Binding-site contacts:
Ligand atom C1 contacts residue LYS131 of chain 1.R at 4.3 Å.
Ligand atom N2 contacts residue GLN100 of chain 1.R at 4.3 Å.
Ligand atom C3 contacts residue ASN122 of chain 1.R at 4.0 Å.
Ligand atom C1 contacts residue ASN122 of chain 1.R at 1.5 Å.
Ligand atom O5 contacts residue ASN122 of chain 1.R at 1.9 Å (h-bond).
Ligand atom C8 contacts residue LYS133 of chain 1.R at 3.8 Å.
Ligand atom O7 contacts residue LYS133 of chain 1.R at 3.3 Å.
Ligand atom O7 contacts residue ASN122 of chain 1.R at 4.1 Å.
Ligand atom O5 contacts residue LYS131 of chain 1.R at 3.3 Å (salt-bridge).
Ligand atom O6 contacts residue LYS131 of chain 1.R at 4.3 Å.
Ligand atom C6 contacts residue LYS131 of chain 1.R at 3.3 Å.
Ligand atom C2 contacts residue ASN122 of chain 1.R at 2.9 Å.
Ligand atom N2 contacts residue ASN122 of chain 1.R at 3.6 Å.
Ligand atom C7 contacts residue LYS133 of chain 1.R at 4.0 Å.
Ligand atom C8 contacts residue SER120 of chain 1.R at 3.9 Å.
Ligand atom C5 contacts residue ASN122 of chain 1.R at 3.2 Å.
Ligand atom C5 contacts residue LYS131 of chain 1.R at 3.8 Å.
Ligand atom C7 contacts residue ASN122 of chain 1.R at 4.1 Å.
Ligand atom C4 contacts residue ASN122 of chain 1.R at 4.2 Å.
Ligand atom C8 contacts residue GLN100 of chain 1.R at 3.7 Å.
Ligand atom C8 contacts residue PHE121 of chain 1.R at 4.2 Å (hydrophobic).
Ligand atom C6 contacts residue ASN122 of chain 1.R at 4.1 Å.

Sequence of chain 1.R:
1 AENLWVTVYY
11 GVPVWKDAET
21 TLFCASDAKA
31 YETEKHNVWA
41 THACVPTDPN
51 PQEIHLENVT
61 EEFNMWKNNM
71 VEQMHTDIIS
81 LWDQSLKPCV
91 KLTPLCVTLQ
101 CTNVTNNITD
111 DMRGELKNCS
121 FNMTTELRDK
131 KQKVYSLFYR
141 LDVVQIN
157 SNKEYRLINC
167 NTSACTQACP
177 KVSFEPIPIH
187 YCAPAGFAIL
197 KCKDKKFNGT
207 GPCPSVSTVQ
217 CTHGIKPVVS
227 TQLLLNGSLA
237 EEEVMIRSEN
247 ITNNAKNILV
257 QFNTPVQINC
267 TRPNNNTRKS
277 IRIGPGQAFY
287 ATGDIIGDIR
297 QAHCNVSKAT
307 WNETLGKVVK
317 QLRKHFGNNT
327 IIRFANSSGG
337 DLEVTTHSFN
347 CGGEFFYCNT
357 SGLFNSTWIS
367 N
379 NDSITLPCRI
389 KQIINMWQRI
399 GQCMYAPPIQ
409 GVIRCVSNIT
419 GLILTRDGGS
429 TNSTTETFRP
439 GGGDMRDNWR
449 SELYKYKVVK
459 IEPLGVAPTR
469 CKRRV

A protein and the small-molecule ligand that binds it are described below.
Small molecule (SMILES): CC(=O)N[C@H]1[C@H](O[C@H]2[C@H](O)[C@@H](NC(C)=O)CO[C@@H]2CO)O[C@H](CO)[C@@H](O[C@@H]2O[C@H](CO[C@H]3O[C@H](CO)[C@@H](O)[C@H](O[C@H]4O[C@H](CO)[C@@H](O)[C@H](O)[C@@H]4O)[C@@H]3O)[C@@H](O)[C@H](O[C@H]3O[C@H](CO)[C@@H](O)[C@H](O)[C@@H]3O[C@H]3O[C@H](CO)[C@@H](O)[C@H](O)[C@@H]3O[C@H]3O[C@H](CO)[C@@H](O)[C@H](O)[C@@H]3O)[C@@H]2O)[C@@H]1O